Sequence of chain 1.H:
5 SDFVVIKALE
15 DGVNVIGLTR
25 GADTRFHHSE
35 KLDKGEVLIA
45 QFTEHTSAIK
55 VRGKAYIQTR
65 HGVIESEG

Sequence of chain 1.I:
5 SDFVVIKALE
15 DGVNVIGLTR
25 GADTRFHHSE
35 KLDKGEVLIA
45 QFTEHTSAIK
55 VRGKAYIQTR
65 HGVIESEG

This small molecule binds to this protein.
Small molecule (SMILES): N[C@@H](Cc1c[nH]c2ccccc12)C(=O)O

Binding-site contacts:
Ligand atom CA contacts residue THR23 of chain 1.H at 3.8 Å.
Ligand atom C contacts residue GLY25 of chain 1.H at 3.4 Å.
Ligand atom CE3 contacts residue HIS32 of chain 1.I at 3.9 Å.
Ligand atom C contacts residue SER51 of chain 1.H at 3.8 Å.
Ligand atom OXT contacts residue THR47 of chain 1.I at 2.6 Å (h-bond).
Ligand atom O contacts residue ARG24 of chain 1.H at 3.6 Å.
Ligand atom C contacts residue THR50 of chain 1.I at 3.8 Å.
Ligand atom CB contacts residue THR28 of chain 1.H at 3.5 Å.
Ligand atom OXT contacts residue HIS49 of chain 1.I at 3.9 Å.
Ligand atom N contacts residue THR28 of chain 1.H at 2.8 Å (h-bond).
Ligand atom NE1 contacts residue ALA44 of chain 1.I at 3.9 Å.
Ligand atom CG contacts residue SER51 of chain 1.H at 4.0 Å.
Ligand atom CH2 contacts residue GLY21 of chain 1.I at 3.5 Å.
Ligand atom CA contacts residue GLY25 of chain 1.H at 3.4 Å.
Ligand atom CZ2 contacts residue ILE53 of chain 1.I at 3.8 Å (hydrophobic).
Ligand atom CB contacts residue THR23 of chain 1.H at 3.8 Å.
Ligand atom CD2 contacts residue THR50 of chain 1.I at 4.0 Å.
Ligand atom N contacts residue THR23 of chain 1.H at 2.9 Å (h-bond).
Ligand atom N contacts residue ASP27 of chain 1.H at 3.0 Å (salt-bridge).
Ligand atom CE2 contacts residue THR50 of chain 1.I at 4.1 Å.
Ligand atom OXT contacts residue THR50 of chain 1.I at 2.7 Å (h-bond).
Ligand atom O contacts residue SER51 of chain 1.H at 3.1 Å (h-bond).
Ligand atom CD1 contacts residue SER51 of chain 1.H at 3.6 Å.
Ligand atom CE3 contacts residue HIS31 of chain 1.I at 4.1 Å.
Ligand atom CE2 contacts residue GLN45 of chain 1.I at 4.0 Å.
Ligand atom CA contacts residue THR28 of chain 1.H at 3.2 Å.
Ligand atom O contacts residue THR47 of chain 1.I at 3.5 Å.
Ligand atom O contacts residue GLY25 of chain 1.H at 3.1 Å (h-bond).
Ligand atom C contacts residue THR47 of chain 1.I at 3.5 Å.
Ligand atom CZ3 contacts residue GLY21 of chain 1.I at 3.5 Å.
Ligand atom NE1 contacts residue GLN45 of chain 1.I at 2.9 Å (h-bond).
Ligand atom OXT contacts residue GLY25 of chain 1.H at 4.0 Å.
Ligand atom CZ2 contacts residue ALA44 of chain 1.I at 4.0 Å (hydrophobic).
Ligand atom CH2 contacts residue ILE20 of chain 1.I at 4.0 Å (hydrophobic).
Ligand atom CZ2 contacts residue THR50 of chain 1.I at 3.9 Å.
Ligand atom CD1 contacts residue GLN45 of chain 1.I at 3.5 Å.
Ligand atom CB contacts residue SER51 of chain 1.H at 3.5 Å.
Ligand atom CZ3 contacts residue HIS32 of chain 1.I at 3.9 Å.
Ligand atom N contacts residue GLY25 of chain 1.H at 2.6 Å (h-bond).
Ligand atom CD1 contacts residue THR47 of chain 1.I at 3.9 Å.